Binding-site contacts:
Ligand atom CBA contacts residue MET78 of chain 1.B at 3.8 Å (hydrophobic).
Ligand atom CBG contacts residue LYS74 of chain 1.B at 3.4 Å.
Ligand atom CBH contacts residue MET78 of chain 1.B at 3.8 Å (hydrophobic).
Ligand atom CBV contacts residue LYS74 of chain 1.B at 3.8 Å.
Ligand atom CBL contacts residue LYS74 of chain 1.B at 3.8 Å.
Ligand atom CBM contacts residue LYS74 of chain 1.B at 3.9 Å.
Ligand atom CAX contacts residue LYS74 of chain 1.B at 3.1 Å.
Ligand atom CAF contacts residue LYS74 of chain 1.B at 3.5 Å.
Ligand atom CAY contacts residue LYS74 of chain 1.B at 3.5 Å.
Ligand atom OAL contacts residue LYS74 of chain 1.B at 2.9 Å (salt-bridge).
Ligand atom CBZ contacts residue LYS74 of chain 1.B at 3.6 Å.
Ligand atom CAG contacts residue LYS74 of chain 1.B at 3.6 Å.
Ligand atom CAY contacts residue GLN77 of chain 1.B at 3.7 Å.
Ligand atom CBY contacts residue LYS74 of chain 1.B at 3.2 Å.
Ligand atom OAE contacts residue LYS74 of chain 1.B at 3.6 Å.
Ligand atom CBD contacts residue GLU5 of chain 1.A at 3.9 Å.
Ligand atom CAZ contacts residue MET78 of chain 1.B at 3.9 Å (hydrophobic).
Ligand atom CBF contacts residue LYS74 of chain 1.B at 3.4 Å.
Ligand atom CAO contacts residue LYS74 of chain 1.B at 3.8 Å.
Ligand atom CBG contacts residue MET78 of chain 1.B at 4.0 Å (hydrophobic).
Ligand atom CBE contacts residue LYS74 of chain 1.B at 3.4 Å.
Ligand atom CBU contacts residue LYS74 of chain 1.B at 3.9 Å.
Ligand atom CBD contacts residue LYS74 of chain 1.B at 3.5 Å.
Ligand atom CBP contacts residue LYS74 of chain 1.B at 4.0 Å.
Ligand atom PAK contacts residue LYS74 of chain 1.B at 4.0 Å.
Ligand atom CAT contacts residue LYS74 of chain 1.B at 4.0 Å.
Ligand atom CAH contacts residue LYS74 of chain 1.B at 3.8 Å.
Ligand atom CBC contacts residue LYS74 of chain 1.B at 3.8 Å.
Ligand atom CBQ contacts residue LYS74 of chain 1.B at 4.0 Å.
Ligand atom CAI contacts residue LYS74 of chain 1.B at 3.9 Å.
Ligand atom OAM contacts residue LYS74 of chain 1.B at 3.9 Å.
Ligand atom CBX contacts residue LYS74 of chain 1.B at 3.5 Å.
Ligand atom CBW contacts residue LYS74 of chain 1.B at 3.6 Å.
Ligand atom CAW contacts residue LYS74 of chain 1.B at 3.6 Å.
Ligand atom CBM contacts residue GLU73 of chain 1.B at 3.8 Å.
Ligand atom CAZ contacts residue LYS74 of chain 1.B at 3.8 Å.
Ligand atom CAP contacts residue LYS74 of chain 1.B at 3.6 Å.
Ligand atom CBH contacts residue LYS74 of chain 1.B at 3.8 Å.
Ligand atom CAQ contacts residue GLN77 of chain 1.B at 3.5 Å.
Ligand atom CAX contacts residue GLN77 of chain 1.B at 3.6 Å.

Sequence of chain 1.B:
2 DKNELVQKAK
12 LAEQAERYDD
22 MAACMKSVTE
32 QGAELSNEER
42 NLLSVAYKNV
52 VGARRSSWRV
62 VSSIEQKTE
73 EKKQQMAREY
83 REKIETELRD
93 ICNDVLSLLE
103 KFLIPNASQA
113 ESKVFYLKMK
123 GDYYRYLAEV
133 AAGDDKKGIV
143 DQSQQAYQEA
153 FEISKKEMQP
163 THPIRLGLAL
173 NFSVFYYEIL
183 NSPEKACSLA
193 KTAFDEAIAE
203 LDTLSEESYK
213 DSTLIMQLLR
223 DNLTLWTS

Sequence of chain 1.A:
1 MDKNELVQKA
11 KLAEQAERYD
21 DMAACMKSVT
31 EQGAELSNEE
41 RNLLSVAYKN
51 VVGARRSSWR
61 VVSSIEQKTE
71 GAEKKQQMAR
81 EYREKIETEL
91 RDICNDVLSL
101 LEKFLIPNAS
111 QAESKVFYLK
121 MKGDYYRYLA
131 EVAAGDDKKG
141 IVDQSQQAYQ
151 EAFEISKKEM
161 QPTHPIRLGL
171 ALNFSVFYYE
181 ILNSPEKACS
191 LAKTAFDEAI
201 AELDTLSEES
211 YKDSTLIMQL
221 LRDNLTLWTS

This protein binds this small molecule.
Small molecule (SMILES): O=P(O)(O)Oc1c2c(c(OP(=O)(O)O)c3c1[C@H]1C[C@@H]3c3cc4c(cc31)[C@H]1C[C@@H]4c3ccccc31)[C@H]1C[C@@H]2c2cc3c(cc21)[C@H]1C[C@@H]3c2ccccc21